Sequence of chain 1.A:
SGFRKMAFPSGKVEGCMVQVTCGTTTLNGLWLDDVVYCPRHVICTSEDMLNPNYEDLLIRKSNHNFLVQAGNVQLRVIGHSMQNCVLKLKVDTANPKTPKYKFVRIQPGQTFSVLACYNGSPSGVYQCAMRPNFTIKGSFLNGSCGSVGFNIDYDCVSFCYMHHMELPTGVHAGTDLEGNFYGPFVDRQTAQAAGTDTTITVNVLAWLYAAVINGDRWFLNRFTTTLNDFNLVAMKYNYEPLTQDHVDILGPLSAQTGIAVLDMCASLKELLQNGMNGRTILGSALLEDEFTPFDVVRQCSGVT

This protein binds this small molecule.
Small molecule (SMILES): CC(=O)Nc1ccncc1NC(=O)[C@@H]1Cc2ccc(F)cc21

Binding-site contacts:
Ligand atom C14 contacts residue MET165 of chain 1.A at 3.9 Å (hydrophobic).
Ligand atom C11 contacts residue MET49 of chain 1.A at 3.8 Å (hydrophobic).
Ligand atom C13 contacts residue MET165 of chain 1.A at 3.5 Å (hydrophobic).
Ligand atom C3 contacts residue PHE140 of chain 1.A at 3.7 Å (hydrophobic).
Ligand atom C12 contacts residue GLN189 of chain 1.A at 3.9 Å.
Ligand atom C contacts residue ASN142 of chain 1.A at 3.6 Å.
Ligand atom F contacts residue ASP187 of chain 1.A at 3.1 Å.
Ligand atom C14 contacts residue HIS164 of chain 1.A at 3.3 Å.
Ligand atom C4 contacts residue LEU141 of chain 1.A at 3.8 Å (hydrophobic).
Ligand atom C3 contacts residue GLU166 of chain 1.A at 3.8 Å.
Ligand atom C9 contacts residue GLN189 of chain 1.A at 3.5 Å.
Ligand atom C10 contacts residue GLN189 of chain 1.A at 3.5 Å.
Ligand atom C13 contacts residue MET49 of chain 1.A at 3.5 Å (hydrophobic).
Ligand atom C12 contacts residue MET165 of chain 1.A at 3.4 Å (hydrophobic).
Ligand atom C14 contacts residue HIS41 of chain 1.A at 3.9 Å.
Ligand atom C3 contacts residue LEU141 of chain 1.A at 3.7 Å (hydrophobic).
Ligand atom C11 contacts residue GLN189 of chain 1.A at 3.4 Å.
Ligand atom O contacts residue LEU141 of chain 1.A at 3.8 Å.
Ligand atom N1 contacts residue GLU166 of chain 1.A at 3.7 Å.
Ligand atom N2 contacts residue CYS145 of chain 1.A at 3.9 Å.
Ligand atom O contacts residue ASN142 of chain 1.A at 3.2 Å (h-bond).
Ligand atom F contacts residue MET49 of chain 1.A at 3.8 Å.
Ligand atom C5 contacts residue GLU166 of chain 1.A at 3.6 Å.
Ligand atom C5 contacts residue HIS163 of chain 1.A at 3.2 Å.
Ligand atom O1 contacts residue MET165 of chain 1.A at 3.6 Å.
Ligand atom N1 contacts residue PHE140 of chain 1.A at 3.8 Å.
Ligand atom N1 contacts residue HIS163 of chain 1.A at 2.6 Å (h-bond).
Ligand atom C5 contacts residue CYS145 of chain 1.A at 3.8 Å (hydrophobic).
Ligand atom F contacts residue ARG188 of chain 1.A at 3.9 Å.
Ligand atom C12 contacts residue MET49 of chain 1.A at 3.4 Å (hydrophobic).
Ligand atom C5 contacts residue MET165 of chain 1.A at 3.9 Å (hydrophobic).
Ligand atom C4 contacts residue HIS163 of chain 1.A at 3.8 Å.
Ligand atom F contacts residue MET165 of chain 1.A at 3.5 Å.
Ligand atom F contacts residue HIS41 of chain 1.A at 3.9 Å.
Ligand atom C4 contacts residue PHE140 of chain 1.A at 3.3 Å (hydrophobic).
Ligand atom C12 contacts residue ARG188 of chain 1.A at 3.7 Å.
Ligand atom C4 contacts residue GLU166 of chain 1.A at 3.6 Å.
Ligand atom C7 contacts residue GLU166 of chain 1.A at 3.9 Å.
Ligand atom C1 contacts residue ASN142 of chain 1.A at 3.7 Å.
Ligand atom O1 contacts residue GLU166 of chain 1.A at 2.9 Å (salt-bridge).